Binding-site contacts:
Ligand atom N1 contacts residue CYS11 of chain 2.B at 4.1 Å.
Ligand atom O2 contacts residue ILE173 of chain 2.A at 3.2 Å (h-bond).
Ligand atom C2 contacts residue THR12 of chain 2.B at 3.7 Å.
Ligand atom C9 contacts residue PHE124 of chain 2.A at 4.2 Å (hydrophobic).
Ligand atom C2 contacts residue CYS11 of chain 2.B at 3.3 Å (hydrophobic).
Ligand atom O2 contacts residue CYS11 of chain 2.B at 4.1 Å.
Ligand atom O2 contacts residue LEU177 of chain 2.A at 3.8 Å.
Ligand atom C8 contacts residue CYS11 of chain 2.B at 4.3 Å (hydrophobic).
Ligand atom C4 contacts residue CYS11 of chain 2.B at 4.2 Å (hydrophobic).
Ligand atom C9 contacts residue CYS11 of chain 2.B at 3.6 Å (hydrophobic).
Ligand atom C10 contacts residue CYS11 of chain 2.B at 4.0 Å (hydrophobic).
Ligand atom O2 contacts residue LYS127 of chain 2.A at 3.4 Å.
Ligand atom C1 contacts residue LEU223 of chain 2.A at 3.9 Å (hydrophobic).
Ligand atom C3 contacts residue CYS11 of chain 2.B at 2.9 Å (hydrophobic).
Ligand atom C11 contacts residue PRO172 of chain 2.A at 4.1 Å (hydrophobic).
Ligand atom BR1 contacts residue VAL51 of chain 2.A at 4.2 Å.
Ligand atom C10 contacts residue LYS127 of chain 2.A at 3.4 Å.
Ligand atom O1 contacts residue PRO172 of chain 2.A at 3.8 Å.
Ligand atom C7 contacts residue PHE124 of chain 2.A at 4.2 Å (hydrophobic).
Ligand atom C4 contacts residue ILE224 of chain 2.A at 4.1 Å (hydrophobic).
Ligand atom BR1 contacts residue SER50 of chain 2.A at 3.6 Å.
Ligand atom C1 contacts residue ILE224 of chain 2.A at 4.0 Å (hydrophobic).
Ligand atom BR1 contacts residue PHE124 of chain 2.A at 4.1 Å.
Ligand atom BR1 contacts residue ASN47 of chain 2.A at 3.9 Å.
Ligand atom C8 contacts residue PHE124 of chain 2.A at 3.5 Å (hydrophobic).
Ligand atom N1 contacts residue ILE224 of chain 2.A at 4.2 Å.
Ligand atom C10 contacts residue PHE124 of chain 2.A at 4.3 Å (hydrophobic).
Ligand atom C9 contacts residue LYS127 of chain 2.A at 4.3 Å.
Ligand atom S1 contacts residue CYS11 of chain 2.B at 2.0 Å (h-bond).
Ligand atom C10 contacts residue ILE173 of chain 2.A at 4.0 Å (hydrophobic).
Ligand atom C11 contacts residue CYS11 of chain 2.B at 3.3 Å (hydrophobic).
Ligand atom O2 contacts residue GLY176 of chain 2.A at 3.6 Å.
Ligand atom O1 contacts residue ILE224 of chain 2.A at 3.7 Å.
Ligand atom S1 contacts residue GLY176 of chain 2.A at 3.8 Å.
Ligand atom O2 contacts residue PRO172 of chain 2.A at 3.7 Å.
Ligand atom S1 contacts residue ILE224 of chain 2.A at 3.9 Å.
Ligand atom C3 contacts residue ILE224 of chain 2.A at 4.3 Å (hydrophobic).
Ligand atom C3 contacts residue LEU227 of chain 2.A at 4.2 Å (hydrophobic).
Ligand atom C5 contacts residue CYS11 of chain 2.B at 3.7 Å (hydrophobic).
Ligand atom C3 contacts residue THR12 of chain 2.B at 3.6 Å.

Sequence of chain 2.A:
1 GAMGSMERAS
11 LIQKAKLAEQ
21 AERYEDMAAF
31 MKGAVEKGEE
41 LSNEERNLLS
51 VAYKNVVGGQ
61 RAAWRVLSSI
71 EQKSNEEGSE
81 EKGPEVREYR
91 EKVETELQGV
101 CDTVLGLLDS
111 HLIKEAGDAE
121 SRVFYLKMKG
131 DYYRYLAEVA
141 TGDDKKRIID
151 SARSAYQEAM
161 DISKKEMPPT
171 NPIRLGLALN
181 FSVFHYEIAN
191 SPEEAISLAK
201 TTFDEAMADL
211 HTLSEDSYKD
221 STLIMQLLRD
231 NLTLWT

This small molecule binds to this protein.
Small molecule (SMILES): CN(CCS)C(=O)c1cc(Br)cc(C=O)c1

Sequence of chain 2.B:
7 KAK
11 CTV